Sequence of chain 1.B:
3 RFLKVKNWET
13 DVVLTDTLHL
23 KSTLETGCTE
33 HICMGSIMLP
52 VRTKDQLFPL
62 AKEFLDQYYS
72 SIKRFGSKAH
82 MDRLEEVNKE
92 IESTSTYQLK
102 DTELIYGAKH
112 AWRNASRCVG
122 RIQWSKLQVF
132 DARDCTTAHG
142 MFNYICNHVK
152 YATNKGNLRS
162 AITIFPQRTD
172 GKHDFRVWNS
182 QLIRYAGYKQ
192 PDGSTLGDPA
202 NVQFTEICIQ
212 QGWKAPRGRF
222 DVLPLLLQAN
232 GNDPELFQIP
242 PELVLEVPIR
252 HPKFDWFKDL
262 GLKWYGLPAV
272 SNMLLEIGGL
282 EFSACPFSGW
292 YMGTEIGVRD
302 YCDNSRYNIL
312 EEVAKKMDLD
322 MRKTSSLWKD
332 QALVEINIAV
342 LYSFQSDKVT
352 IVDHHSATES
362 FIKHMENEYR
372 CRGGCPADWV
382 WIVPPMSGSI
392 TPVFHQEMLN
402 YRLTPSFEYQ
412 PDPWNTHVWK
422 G

Binding-site contacts:
Ligand atom OA2 contacts residue TYR292 of chain 1.B at 3.3 Å.
Ligand atom OA2 contacts residue ASP301 of chain 1.B at 2.6 Å (salt-bridge).
Ligand atom NE contacts residue HEM1 of chain 1.H at 3.8 Å.
Ligand atom S5 contacts residue PHE288 of chain 1.B at 3.3 Å.
Ligand atom OA2 contacts residue GLU296 of chain 1.B at 3.6 Å.
Ligand atom CG contacts residue GLU296 of chain 1.B at 3.3 Å.
Ligand atom C2 contacts residue TRP291 of chain 1.B at 3.5 Å (hydrophobic).
Ligand atom NH1 contacts residue HEM1 of chain 1.H at 3.5 Å.
Ligand atom NE contacts residue GLU296 of chain 1.B at 3.0 Å (salt-bridge).
Ligand atom C contacts residue GLN182 of chain 1.B at 3.5 Å.
Ligand atom C1 contacts residue HEM1 of chain 1.H at 3.8 Å.
Ligand atom N contacts residue GLU296 of chain 1.B at 2.7 Å (salt-bridge).
Ligand atom C6 contacts residue PHE288 of chain 1.B at 3.0 Å (hydrophobic).
Ligand atom C2 contacts residue PRO269 of chain 1.B at 3.4 Å (hydrophobic).
Ligand atom CA contacts residue GLN182 of chain 1.B at 3.6 Å.
Ligand atom C1 contacts residue GLU296 of chain 1.B at 3.5 Å.
Ligand atom CB contacts residue GLU296 of chain 1.B at 3.1 Å.
Ligand atom C3 contacts residue HEM1 of chain 1.H at 3.4 Å.
Ligand atom C3 contacts residue GLY290 of chain 1.B at 3.5 Å.
Ligand atom C6 contacts residue SER289 of chain 1.B at 3.8 Å.
Ligand atom C6 contacts residue VAL271 of chain 1.B at 3.2 Å (hydrophobic).
Ligand atom C contacts residue ASP301 of chain 1.B at 3.6 Å.
Ligand atom OA1 contacts residue GLN182 of chain 1.B at 2.8 Å (h-bond).
Ligand atom OA1 contacts residue ASP301 of chain 1.B at 3.8 Å.
Ligand atom C6 contacts residue ALA270 of chain 1.B at 3.8 Å (hydrophobic).
Ligand atom CA contacts residue HEM1 of chain 1.H at 3.9 Å.
Ligand atom OA1 contacts residue TYR292 of chain 1.B at 2.6 Å (h-bond).
Ligand atom CD contacts residue GLU296 of chain 1.B at 3.5 Å.
Ligand atom CA contacts residue GLU296 of chain 1.B at 3.4 Å.
Ligand atom OA1 contacts residue TYR266 of chain 1.B at 3.5 Å (h-bond).
Ligand atom C4 contacts residue HEM1 of chain 1.H at 3.1 Å.
Ligand atom CB contacts residue GLN182 of chain 1.B at 3.7 Å.
Ligand atom NH1 contacts residue GLU296 of chain 1.B at 2.7 Å (salt-bridge).
Ligand atom C6 contacts residue PRO269 of chain 1.B at 3.4 Å (hydrophobic).
Ligand atom S5 contacts residue VAL271 of chain 1.B at 3.5 Å.
Ligand atom C2 contacts residue GLY290 of chain 1.B at 3.7 Å.
Ligand atom C1 contacts residue TRP291 of chain 1.B at 3.6 Å (hydrophobic).
Ligand atom NH1 contacts residue TRP291 of chain 1.B at 2.8 Å (h-bond).
Ligand atom C contacts residue TYR292 of chain 1.B at 3.4 Å (hydrophobic).
Ligand atom N contacts residue HEM1 of chain 1.H at 3.0 Å (h-bond).

A small-molecule ligand and the protein it binds are described below.
Small molecule (SMILES): [H]/N=C(/CCCSC)NCCC[C@H](N)C(=O)O